A small-molecule ligand and the protein it binds are described below.
Small molecule (SMILES): O=c1ccn([C@@H]2O[C@H](CO[P](=O)(O)O[P](=O)(O)O[C@H]3O[C@H](CO)[C@H](O)[C@H](O)[C@H]3O)[C@@H](O)[C@H]2O)c(=O)[nH]1

Sequence of chain 1.A:
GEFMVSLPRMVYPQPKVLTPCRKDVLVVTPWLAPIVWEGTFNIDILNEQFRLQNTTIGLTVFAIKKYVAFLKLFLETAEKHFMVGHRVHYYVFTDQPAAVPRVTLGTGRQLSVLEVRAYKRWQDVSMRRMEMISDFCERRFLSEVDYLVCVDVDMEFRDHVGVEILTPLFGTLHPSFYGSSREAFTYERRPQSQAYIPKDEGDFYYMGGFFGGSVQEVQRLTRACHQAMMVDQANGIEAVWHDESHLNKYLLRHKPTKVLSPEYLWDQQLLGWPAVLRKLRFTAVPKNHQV

Binding-site contacts:
Ligand atom O4 contacts residue TYR69 of chain 1.A at 3.4 Å.
Ligand atom O2D contacts residue PHE64 of chain 1.A at 2.7 Å (h-bond).
Ligand atom N3 contacts residue ILE66 of chain 1.A at 2.9 Å (h-bond).
Ligand atom O2B contacts residue MN1 of chain 1.B at 2.0 Å.
Ligand atom C6' contacts residue TRP243 of chain 1.A at 3.4 Å (hydrophobic).
Ligand atom O3' contacts residue ASP154 of chain 1.A at 2.8 Å (salt-bridge).
Ligand atom O2B contacts residue ASP154 of chain 1.A at 3.4 Å (salt-bridge).
Ligand atom C4 contacts residue TYR69 of chain 1.A at 3.2 Å (hydrophobic).
Ligand atom O2 contacts residue ILE66 of chain 1.A at 2.8 Å (h-bond).
Ligand atom O2' contacts residue MET209 of chain 1.A at 3.3 Å.
Ligand atom O3B contacts residue ASP154 of chain 1.A at 3.5 Å (salt-bridge).
Ligand atom O3' contacts residue ARG131 of chain 1.A at 2.7 Å (salt-bridge).
Ligand atom O3D contacts residue VAL155 of chain 1.A at 3.1 Å (h-bond).
Ligand atom O2A contacts residue MN1 of chain 1.B at 2.1 Å.
Ligand atom O2A contacts residue ASP154 of chain 1.A at 3.2 Å (salt-bridge).
Ligand atom PA contacts residue MN1 of chain 1.B at 3.4 Å.
Ligand atom C4' contacts residue ASP245 of chain 1.A at 3.4 Å.
Ligand atom O1B contacts residue DA81 of chain 1.C at 2.9 Å (h-bond).
Ligand atom O6' contacts residue HIS244 of chain 1.A at 3.2 Å (h-bond).
Ligand atom O3' contacts residue GLY210 of chain 1.A at 2.9 Å.
Ligand atom N3 contacts residue TYR69 of chain 1.A at 3.2 Å.
Ligand atom O2B contacts residue ASP156 of chain 1.A at 3.4 Å (salt-bridge).
Ligand atom O3D contacts residue ASP156 of chain 1.A at 2.9 Å (salt-bridge).
Ligand atom O4' contacts residue GLU246 of chain 1.A at 3.4 Å.
Ligand atom O3D contacts residue ASP154 of chain 1.A at 3.3 Å.
Ligand atom O2 contacts residue PHE64 of chain 1.A at 3.4 Å (h-bond).
Ligand atom O1A contacts residue TYR69 of chain 1.A at 2.6 Å (h-bond).
Ligand atom O2' contacts residue GLY211 of chain 1.A at 3.1 Å (h-bond).
Ligand atom O2B contacts residue LYS289 of chain 1.A at 3.2 Å (salt-bridge).
Ligand atom O3' contacts residue GLY211 of chain 1.A at 3.0 Å (h-bond).
Ligand atom C2D contacts residue PHE64 of chain 1.A at 3.4 Å (hydrophobic).
Ligand atom C4' contacts residue ARG131 of chain 1.A at 3.5 Å.
Ligand atom C2 contacts residue VAL127 of chain 1.A at 3.5 Å (hydrophobic).
Ligand atom C3' contacts residue ASP154 of chain 1.A at 3.5 Å.
Ligand atom O2' contacts residue ASP154 of chain 1.A at 2.8 Å (salt-bridge).
Ligand atom C3' contacts residue ARG131 of chain 1.A at 3.5 Å.
Ligand atom C4' contacts residue SER128 of chain 1.A at 3.4 Å.
Ligand atom O4' contacts residue ASP245 of chain 1.A at 2.8 Å (salt-bridge).
Ligand atom PB contacts residue MN1 of chain 1.B at 3.3 Å.
Ligand atom O2A contacts residue ASP156 of chain 1.A at 2.9 Å (salt-bridge).